Sequence of chain 1.A:
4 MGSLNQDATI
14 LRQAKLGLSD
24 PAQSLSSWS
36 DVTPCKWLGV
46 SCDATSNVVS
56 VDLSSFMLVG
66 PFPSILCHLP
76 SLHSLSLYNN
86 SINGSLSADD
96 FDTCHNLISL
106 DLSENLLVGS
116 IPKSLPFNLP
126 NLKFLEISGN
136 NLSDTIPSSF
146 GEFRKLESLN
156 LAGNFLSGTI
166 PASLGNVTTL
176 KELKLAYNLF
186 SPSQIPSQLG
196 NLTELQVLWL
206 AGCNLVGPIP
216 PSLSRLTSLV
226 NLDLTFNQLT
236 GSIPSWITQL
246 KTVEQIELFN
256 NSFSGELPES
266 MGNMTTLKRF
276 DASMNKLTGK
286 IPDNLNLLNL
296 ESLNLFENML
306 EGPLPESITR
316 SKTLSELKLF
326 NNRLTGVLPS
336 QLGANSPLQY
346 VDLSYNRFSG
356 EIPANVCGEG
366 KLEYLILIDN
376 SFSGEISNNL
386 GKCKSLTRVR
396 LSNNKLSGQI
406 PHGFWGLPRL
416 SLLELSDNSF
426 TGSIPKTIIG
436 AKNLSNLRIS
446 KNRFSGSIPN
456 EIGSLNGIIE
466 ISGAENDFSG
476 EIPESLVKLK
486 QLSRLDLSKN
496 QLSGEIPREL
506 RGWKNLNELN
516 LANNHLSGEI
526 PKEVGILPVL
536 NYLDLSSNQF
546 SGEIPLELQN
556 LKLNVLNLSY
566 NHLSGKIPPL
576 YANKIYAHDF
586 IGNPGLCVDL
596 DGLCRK

Binding-site contacts:
Ligand atom C1 contacts residue SER265 of chain 1.A at 4.3 Å.
Ligand atom O5 contacts residue SER265 of chain 1.A at 3.8 Å.
Ligand atom C5 contacts residue SER265 of chain 1.A at 4.2 Å.
Ligand atom O5 contacts residue ASN268 of chain 1.A at 2.4 Å (h-bond).
Ligand atom C1 contacts residue ASN268 of chain 1.A at 1.4 Å.
Ligand atom C5 contacts residue ASN268 of chain 1.A at 3.7 Å.
Ligand atom C4 contacts residue ASN268 of chain 1.A at 4.2 Å.
Ligand atom C3 contacts residue ASN268 of chain 1.A at 3.8 Å.
Ligand atom C4 contacts residue GLN244 of chain 1.A at 4.4 Å.
Ligand atom C5 contacts residue THR243 of chain 1.A at 4.1 Å.
Ligand atom O4 contacts residue GLN244 of chain 1.A at 3.9 Å.
Ligand atom C2 contacts residue GLN244 of chain 1.A at 4.4 Å.
Ligand atom O3 contacts residue GLN244 of chain 1.A at 3.3 Å.
Ligand atom N2 contacts residue GLN244 of chain 1.A at 3.9 Å.
Ligand atom O6 contacts residue SER265 of chain 1.A at 3.7 Å.
Ligand atom C7 contacts residue ASN268 of chain 1.A at 3.4 Å.
Ligand atom O5 contacts residue THR243 of chain 1.A at 4.2 Å.
Ligand atom N2 contacts residue ASN268 of chain 1.A at 2.9 Å (h-bond).
Ligand atom C3 contacts residue THR243 of chain 1.A at 4.1 Å.
Ligand atom C8 contacts residue ASN268 of chain 1.A at 3.6 Å.
Ligand atom C1 contacts residue THR243 of chain 1.A at 3.8 Å.
Ligand atom C8 contacts residue THR243 of chain 1.A at 3.8 Å.
Ligand atom N2 contacts residue THR243 of chain 1.A at 3.1 Å (h-bond).
Ligand atom C2 contacts residue THR243 of chain 1.A at 3.9 Å.
Ligand atom C3 contacts residue GLN244 of chain 1.A at 3.5 Å.
Ligand atom O7 contacts residue ASN268 of chain 1.A at 3.6 Å (h-bond).
Ligand atom C2 contacts residue ASN268 of chain 1.A at 2.5 Å.
Ligand atom C7 contacts residue THR243 of chain 1.A at 3.9 Å.

This protein binds this small molecule.
Small molecule (SMILES): CC(=O)N[C@@H]1[C@@H](O)[C@H](O)[C@@H](CO)O[C@H]1O